Binding-site contacts:
Ligand atom N contacts residue CYS145 of chain 1.A at 3.7 Å.
Ligand atom C5 contacts residue HIS164 of chain 1.A at 3.6 Å.
Ligand atom O2 contacts residue ASN142 of chain 1.A at 3.3 Å.
Ligand atom O2 contacts residue SER144 of chain 1.A at 3.8 Å.
Ligand atom C5 contacts residue MET165 of chain 1.A at 3.8 Å (hydrophobic).
Ligand atom C3 contacts residue MET165 of chain 1.A at 3.2 Å (hydrophobic).
Ligand atom C12 contacts residue LEU141 of chain 1.A at 3.8 Å (hydrophobic).
Ligand atom C2 contacts residue GLN189 of chain 1.A at 3.8 Å.
Ligand atom C3 contacts residue ARG188 of chain 1.A at 3.4 Å.
Ligand atom O3 contacts residue PHE140 of chain 1.A at 3.4 Å.
Ligand atom O2 contacts residue LEU141 of chain 1.A at 3.6 Å (h-bond).
Ligand atom C4 contacts residue MET165 of chain 1.A at 3.6 Å (hydrophobic).
Ligand atom N1 contacts residue GLU166 of chain 1.A at 3.0 Å (salt-bridge).
Ligand atom C17 contacts residue ASN142 of chain 1.A at 3.6 Å.
Ligand atom C5 contacts residue HIS41 of chain 1.A at 3.3 Å.
Ligand atom C19 contacts residue LEU141 of chain 1.A at 3.8 Å (hydrophobic).
Ligand atom O2 contacts residue CYS145 of chain 1.A at 3.5 Å (h-bond).
Ligand atom C7 contacts residue HIS164 of chain 1.A at 3.6 Å.
Ligand atom C15 contacts residue GLU166 of chain 1.A at 3.8 Å.
Ligand atom O3 contacts residue HIS172 of chain 1.A at 3.5 Å.
Ligand atom N1 contacts residue PHE140 of chain 1.A at 3.3 Å (h-bond).
Ligand atom C4 contacts residue MET49 of chain 1.A at 3.4 Å (hydrophobic).
Ligand atom C13 contacts residue GLU166 of chain 1.A at 3.6 Å.
Ligand atom C3 contacts residue ASP187 of chain 1.A at 3.6 Å.
Ligand atom C12 contacts residue SER144 of chain 1.A at 3.7 Å.
Ligand atom C14 contacts residue LEU141 of chain 1.A at 3.8 Å (hydrophobic).
Ligand atom C contacts residue GLN189 of chain 1.A at 3.5 Å.
Ligand atom O3 contacts residue HIS163 of chain 1.A at 2.7 Å (h-bond).
Ligand atom C2 contacts residue ARG188 of chain 1.A at 3.6 Å.
Ligand atom C4 contacts residue ASP187 of chain 1.A at 3.8 Å.
Ligand atom C11 contacts residue LEU141 of chain 1.A at 3.7 Å (hydrophobic).
Ligand atom O3 contacts residue GLU166 of chain 1.A at 3.4 Å.
Ligand atom C3 contacts residue MET49 of chain 1.A at 3.5 Å (hydrophobic).
Ligand atom C13 contacts residue HIS163 of chain 1.A at 3.6 Å.
Ligand atom C19 contacts residue ASN142 of chain 1.A at 3.6 Å.
Ligand atom C10 contacts residue ASN142 of chain 1.A at 3.8 Å.
Ligand atom C18 contacts residue ASN142 of chain 1.A at 3.3 Å.
Ligand atom C10 contacts residue CYS145 of chain 1.A at 3.5 Å (hydrophobic).
Ligand atom O2 contacts residue GLY143 of chain 1.A at 2.8 Å (h-bond).
Ligand atom C5 contacts residue MET49 of chain 1.A at 3.6 Å (hydrophobic).

A small-molecule ligand and the protein it binds are described below.
Small molecule (SMILES): COc1ccccc1OCCN(C)C(=O)c1cc(=O)[nH]c2ccccc12

Sequence of chain 1.A:
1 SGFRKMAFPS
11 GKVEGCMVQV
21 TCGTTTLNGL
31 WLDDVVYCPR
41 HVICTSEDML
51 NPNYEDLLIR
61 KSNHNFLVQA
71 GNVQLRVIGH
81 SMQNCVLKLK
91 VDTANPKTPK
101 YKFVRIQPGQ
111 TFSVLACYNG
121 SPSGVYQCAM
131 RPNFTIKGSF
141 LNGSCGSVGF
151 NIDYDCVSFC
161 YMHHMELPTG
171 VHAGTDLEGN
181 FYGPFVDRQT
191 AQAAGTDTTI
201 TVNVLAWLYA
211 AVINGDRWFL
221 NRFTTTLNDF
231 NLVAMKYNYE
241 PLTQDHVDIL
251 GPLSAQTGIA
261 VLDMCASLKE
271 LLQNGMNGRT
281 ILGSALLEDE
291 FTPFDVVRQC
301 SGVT

Sequence of chain 2.A:
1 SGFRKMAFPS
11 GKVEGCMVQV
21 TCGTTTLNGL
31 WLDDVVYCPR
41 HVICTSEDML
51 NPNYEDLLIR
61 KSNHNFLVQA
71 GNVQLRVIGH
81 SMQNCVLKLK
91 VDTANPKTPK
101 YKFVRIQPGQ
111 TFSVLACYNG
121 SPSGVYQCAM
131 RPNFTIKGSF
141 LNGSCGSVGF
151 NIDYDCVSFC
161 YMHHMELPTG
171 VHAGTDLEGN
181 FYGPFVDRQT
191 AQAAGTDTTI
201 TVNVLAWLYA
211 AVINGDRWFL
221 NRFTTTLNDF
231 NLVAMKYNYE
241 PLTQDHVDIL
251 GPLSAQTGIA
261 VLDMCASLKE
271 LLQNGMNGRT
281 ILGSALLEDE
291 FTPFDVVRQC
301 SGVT